Binding-site contacts:
Ligand atom N contacts residue TYR44 of chain 1.B at 3.8 Å.
Ligand atom CD1 contacts residue TYR20 of chain 1.B at 3.8 Å (hydrophobic).
Ligand atom CD1 contacts residue GLN38 of chain 1.B at 3.8 Å.
Ligand atom CA contacts residue TYR44 of chain 1.B at 3.7 Å (hydrophobic).
Ligand atom CD2 contacts residue LEU49 of chain 1.B at 3.7 Å (hydrophobic).
Ligand atom CD1 contacts residue PHE45 of chain 1.B at 3.8 Å (hydrophobic).
Ligand atom CG contacts residue TYR20 of chain 1.B at 3.6 Å (hydrophobic).
Ligand atom CD contacts residue TYR20 of chain 1.B at 3.3 Å (hydrophobic).
Ligand atom O contacts residue TYR20 of chain 1.B at 2.6 Å (h-bond).
Ligand atom O contacts residue HIS28 of chain 1.B at 3.6 Å.
Ligand atom CG contacts residue HIS28 of chain 1.B at 3.5 Å.
Ligand atom CD1 contacts residue LEU49 of chain 1.B at 4.0 Å (hydrophobic).
Ligand atom CA contacts residue HIS28 of chain 1.B at 3.9 Å.
Ligand atom CG contacts residue TYR20 of chain 1.B at 3.9 Å (hydrophobic).
Ligand atom C contacts residue TYR44 of chain 1.B at 4.0 Å (hydrophobic).
Ligand atom C contacts residue TYR20 of chain 1.B at 3.5 Å (hydrophobic).
Ligand atom CA contacts residue ASP22 of chain 1.B at 3.7 Å.
Ligand atom CA contacts residue TYR20 of chain 1.B at 3.9 Å (hydrophobic).
Ligand atom N contacts residue TRP39 of chain 1.B at 3.5 Å (h-bond).
Ligand atom N contacts residue HIS28 of chain 1.B at 3.9 Å.
Ligand atom C contacts residue HIS28 of chain 1.B at 3.7 Å.
Ligand atom C contacts residue TRP39 of chain 1.B at 3.8 Å (hydrophobic).
Ligand atom CG contacts residue PHE31 of chain 1.B at 4.0 Å (hydrophobic).
Ligand atom C contacts residue ASP22 of chain 1.B at 4.0 Å.
Ligand atom CB contacts residue TYR44 of chain 1.B at 3.8 Å (hydrophobic).
Ligand atom C contacts residue TRP39 of chain 1.B at 4.0 Å (hydrophobic).
Ligand atom CD contacts residue TYR44 of chain 1.B at 3.5 Å (hydrophobic).
Ligand atom CD contacts residue TRP39 of chain 1.B at 3.6 Å (hydrophobic).
Ligand atom CA contacts residue TRP39 of chain 1.B at 3.6 Å (hydrophobic).
Ligand atom CG contacts residue TYR44 of chain 1.B at 3.8 Å (hydrophobic).
Ligand atom O contacts residue ASP22 of chain 1.B at 3.1 Å.
Ligand atom O contacts residue TRP39 of chain 1.B at 2.8 Å (h-bond).
Ligand atom CB contacts residue TRP39 of chain 1.B at 3.5 Å (hydrophobic).
Ligand atom CD2 contacts residue ASP22 of chain 1.B at 4.0 Å.
Ligand atom CB contacts residue HIS28 of chain 1.B at 3.7 Å.
Ligand atom CB contacts residue TYR20 of chain 1.B at 3.3 Å (hydrophobic).
Ligand atom CG contacts residue PHE45 of chain 1.B at 3.7 Å (hydrophobic).
Ligand atom N contacts residue TYR20 of chain 1.B at 3.3 Å (h-bond).
Ligand atom O contacts residue TYR44 of chain 1.B at 2.9 Å (h-bond).
Ligand atom CG contacts residue TRP39 of chain 1.B at 3.9 Å (hydrophobic).

Sequence of chain 1.B:
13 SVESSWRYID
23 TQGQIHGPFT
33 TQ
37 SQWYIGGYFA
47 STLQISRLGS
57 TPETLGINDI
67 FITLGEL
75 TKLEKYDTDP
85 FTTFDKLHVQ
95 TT

This small molecule binds to this protein.
Small molecule (SMILES): CC[C@H](C)[C@H](N)C(=O)N[C@@H](C)C(=O)N1CCC[C@H]1C(=O)N1CCC[C@H]1C(=O)N1CCC[C@H]1C(=O)NCC(=O)N[C@H](C=O)CC(C)C